A protein and the small-molecule ligand that binds it are described below.
Small molecule (SMILES): CC(=O)N[C@@H]1[C@@H](O)[C@H](O[C@@H]2O[C@H](CO)[C@H](O)[C@H](O[C@]3(C(=O)O)C[C@H](O)[C@@H](NC(C)=O)[C@H]([C@H](O)[C@H](O)CO)O3)[C@H]2O)[C@@H](CO)O[C@H]1O

Sequence of chain 5.C:
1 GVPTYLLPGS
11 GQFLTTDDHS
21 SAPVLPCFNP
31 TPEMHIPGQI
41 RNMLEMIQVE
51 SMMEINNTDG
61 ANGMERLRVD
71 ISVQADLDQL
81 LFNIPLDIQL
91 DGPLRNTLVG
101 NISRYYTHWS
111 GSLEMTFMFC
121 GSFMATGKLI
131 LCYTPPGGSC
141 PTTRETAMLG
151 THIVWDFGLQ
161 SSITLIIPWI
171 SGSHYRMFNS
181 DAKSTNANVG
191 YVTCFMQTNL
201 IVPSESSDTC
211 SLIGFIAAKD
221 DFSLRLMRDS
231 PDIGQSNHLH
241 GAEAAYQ

Sequence of chain 5.A:
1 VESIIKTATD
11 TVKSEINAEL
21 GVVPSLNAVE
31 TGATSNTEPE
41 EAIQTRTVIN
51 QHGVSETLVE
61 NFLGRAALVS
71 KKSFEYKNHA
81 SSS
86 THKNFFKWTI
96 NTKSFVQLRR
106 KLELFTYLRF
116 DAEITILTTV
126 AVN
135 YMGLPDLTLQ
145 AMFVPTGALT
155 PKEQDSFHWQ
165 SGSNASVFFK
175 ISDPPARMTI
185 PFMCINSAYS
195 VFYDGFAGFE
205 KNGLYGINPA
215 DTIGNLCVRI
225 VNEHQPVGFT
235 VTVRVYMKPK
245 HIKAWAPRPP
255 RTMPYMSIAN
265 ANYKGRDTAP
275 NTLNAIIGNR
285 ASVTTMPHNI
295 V

Binding-site contacts:
Ligand atom C11 contacts residue PRO231 of chain 5.C at 3.5 Å (hydrophobic).
Ligand atom C6 contacts residue ALA273 of chain 5.A at 3.8 Å (hydrophobic).
Ligand atom O10 contacts residue ARG270 of chain 5.A at 3.6 Å.
Ligand atom O5 contacts residue ASN283 of chain 5.A at 3.7 Å.
Ligand atom O3 contacts residue ASP91 of chain 5.C at 3.5 Å.
Ligand atom C3 contacts residue ARG104 of chain 5.C at 3.8 Å.
Ligand atom N5 contacts residue ASN275 of chain 5.A at 3.4 Å (h-bond).
Ligand atom C1 contacts residue ARG104 of chain 5.C at 3.8 Å.
Ligand atom C11 contacts residue GLY234 of chain 5.C at 3.8 Å.
Ligand atom N5 contacts residue PRO231 of chain 5.C at 3.0 Å (h-bond).
Ligand atom O4 contacts residue PRO231 of chain 5.C at 3.9 Å.
Ligand atom C5 contacts residue GLY282 of chain 5.A at 3.8 Å.
Ligand atom O10 contacts residue ASN275 of chain 5.A at 3.0 Å (h-bond).
Ligand atom O4 contacts residue ARG95 of chain 5.C at 3.5 Å.
Ligand atom C6 contacts residue ASN283 of chain 5.A at 3.8 Å.
Ligand atom O7 contacts residue PRO274 of chain 5.A at 3.6 Å.
Ligand atom C4 contacts residue ASN275 of chain 5.A at 3.7 Å.
Ligand atom C5 contacts residue PRO231 of chain 5.C at 3.7 Å (hydrophobic).
Ligand atom O4 contacts residue ASP232 of chain 5.C at 2.8 Å (salt-bridge).
Ligand atom C10 contacts residue ASN275 of chain 5.A at 3.3 Å.
Ligand atom C4 contacts residue ASP232 of chain 5.C at 3.4 Å.
Ligand atom O6 contacts residue ALA273 of chain 5.A at 3.7 Å.
Ligand atom C11 contacts residue ILE233 of chain 5.C at 3.6 Å (hydrophobic).
Ligand atom C11 contacts residue ASP232 of chain 5.C at 3.6 Å.
Ligand atom C5 contacts residue PRO274 of chain 5.A at 3.9 Å (hydrophobic).
Ligand atom O4 contacts residue ASN275 of chain 5.A at 3.0 Å (h-bond).
Ligand atom O1B contacts residue ARG104 of chain 5.C at 3.0 Å (salt-bridge).
Ligand atom O6 contacts residue ASN283 of chain 5.A at 3.0 Å (h-bond).
Ligand atom O2 contacts residue PRO274 of chain 5.A at 3.4 Å.
Ligand atom C5 contacts residue ASN275 of chain 5.A at 3.5 Å.
Ligand atom O2 contacts residue GLY282 of chain 5.A at 3.8 Å.
Ligand atom C10 contacts residue PRO231 of chain 5.C at 3.8 Å (hydrophobic).
Ligand atom C4 contacts residue PRO231 of chain 5.C at 3.6 Å (hydrophobic).
Ligand atom O6 contacts residue PRO274 of chain 5.A at 3.6 Å.
Ligand atom O2 contacts residue ASP91 of chain 5.C at 2.5 Å (salt-bridge).
Ligand atom C5 contacts residue ASN283 of chain 5.A at 3.8 Å.
Ligand atom C2 contacts residue ASP91 of chain 5.C at 3.2 Å.
Ligand atom C1 contacts residue ASN283 of chain 5.A at 3.4 Å.
Ligand atom C6 contacts residue GLY282 of chain 5.A at 3.6 Å.
Ligand atom O6 contacts residue GLY282 of chain 5.A at 3.5 Å.